Sequence of chain 1.B:
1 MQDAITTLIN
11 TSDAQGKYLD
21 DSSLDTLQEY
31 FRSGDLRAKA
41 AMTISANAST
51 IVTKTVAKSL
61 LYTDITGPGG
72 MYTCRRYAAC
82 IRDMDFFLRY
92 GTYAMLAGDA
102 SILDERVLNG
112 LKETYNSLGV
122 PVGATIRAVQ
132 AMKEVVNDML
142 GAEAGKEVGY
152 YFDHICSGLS

Binding-site contacts:
Ligand atom CAD contacts residue CYS75 of chain 1.B at 3.6 Å (hydrophobic).
Ligand atom OD contacts residue TYR73 of chain 1.B at 3.2 Å.
Ligand atom CHC contacts residue LEU112 of chain 1.C at 3.5 Å (hydrophobic).
Ligand atom CAB contacts residue TYR62 of chain 1.B at 3.5 Å (hydrophobic).
Ligand atom OA contacts residue ILE118 of chain 1.C at 3.5 Å.
Ligand atom C2B contacts residue ILE118 of chain 1.C at 3.6 Å (hydrophobic).
Ligand atom CHA contacts residue ASP81 of chain 1.C at 3.7 Å.
Ligand atom O2C contacts residue ARG80 of chain 1.C at 2.7 Å (salt-bridge).
Ligand atom O2B contacts residue ILE116 of chain 1.C at 3.6 Å.
Ligand atom NB contacts residue ASP81 of chain 1.C at 2.7 Å (salt-bridge).
Ligand atom CGC contacts residue ARG80 of chain 1.C at 3.5 Å.
Ligand atom OA contacts residue PRO66 of chain 1.C at 3.2 Å.
Ligand atom CMD contacts residue TYR113 of chain 1.C at 3.5 Å (hydrophobic).
Ligand atom C1B contacts residue ASP81 of chain 1.C at 3.6 Å.
Ligand atom C2C contacts residue ILE116 of chain 1.C at 3.6 Å (hydrophobic).
Ligand atom C1A contacts residue ILE118 of chain 1.C at 3.4 Å (hydrophobic).
Ligand atom CBB contacts residue TYR62 of chain 1.B at 3.1 Å (hydrophobic).
Ligand atom CBA contacts residue TYR113 of chain 1.C at 3.3 Å (hydrophobic).
Ligand atom NC contacts residue ASP81 of chain 1.C at 2.8 Å (salt-bridge).
Ligand atom OD contacts residue MET72 of chain 1.B at 3.5 Å (h-bond).
Ligand atom O1C contacts residue THR66 of chain 1.B at 3.2 Å (h-bond).
Ligand atom O1B contacts residue LEU61 of chain 1.B at 3.4 Å.
Ligand atom CMA contacts residue ILE123 of chain 1.C at 3.6 Å (hydrophobic).
Ligand atom O1B contacts residue ILE116 of chain 1.C at 3.3 Å.
Ligand atom C1C contacts residue ARG80 of chain 1.C at 3.2 Å.
Ligand atom CMB contacts residue LYS74 of chain 1.C at 3.2 Å.
Ligand atom CMD contacts residue TYR85 of chain 1.C at 3.3 Å (hydrophobic).
Ligand atom CBD contacts residue TYR73 of chain 1.B at 3.6 Å (hydrophobic).
Ligand atom O1C contacts residue TYR62 of chain 1.B at 3.5 Å (h-bond).
Ligand atom CMA contacts residue PHE58 of chain 1.C at 3.6 Å (hydrophobic).
Ligand atom O1C contacts residue ARG80 of chain 1.C at 3.7 Å.
Ligand atom CMA contacts residue ASN122 of chain 1.C at 3.3 Å.
Ligand atom CMA contacts residue TYR126 of chain 1.C at 3.5 Å (hydrophobic).
Ligand atom C3C contacts residue ILE116 of chain 1.C at 3.6 Å (hydrophobic).
Ligand atom C3B contacts residue ALA77 of chain 1.C at 3.5 Å (hydrophobic).
Ligand atom NB contacts residue TYR113 of chain 1.C at 3.7 Å.
Ligand atom OA contacts residue THR65 of chain 1.C at 3.2 Å.
Ligand atom CBC contacts residue TYR62 of chain 1.B at 3.5 Å (hydrophobic).
Ligand atom CGB contacts residue ILE116 of chain 1.C at 3.4 Å (hydrophobic).
Ligand atom NC contacts residue ARG80 of chain 1.C at 3.0 Å (salt-bridge).

Sequence of chain 1.C:
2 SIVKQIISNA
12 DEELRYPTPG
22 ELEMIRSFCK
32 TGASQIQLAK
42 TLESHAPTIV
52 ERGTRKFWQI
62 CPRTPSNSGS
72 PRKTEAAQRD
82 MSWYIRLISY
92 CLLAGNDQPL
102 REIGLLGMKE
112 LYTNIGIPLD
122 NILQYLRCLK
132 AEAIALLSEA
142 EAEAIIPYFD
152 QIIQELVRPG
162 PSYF

A small-molecule ligand and the protein it binds are described below.
Small molecule (SMILES): CCC1=C(C)/C(=C/C2=N/C(=C\c3[nH]c(/C=C4\NC(=O)C(C)=C4CC)c(C)c3CCC(=O)O)C(CCC(=O)O)=C2C)NC1=O